Sequence of chain 60.H:
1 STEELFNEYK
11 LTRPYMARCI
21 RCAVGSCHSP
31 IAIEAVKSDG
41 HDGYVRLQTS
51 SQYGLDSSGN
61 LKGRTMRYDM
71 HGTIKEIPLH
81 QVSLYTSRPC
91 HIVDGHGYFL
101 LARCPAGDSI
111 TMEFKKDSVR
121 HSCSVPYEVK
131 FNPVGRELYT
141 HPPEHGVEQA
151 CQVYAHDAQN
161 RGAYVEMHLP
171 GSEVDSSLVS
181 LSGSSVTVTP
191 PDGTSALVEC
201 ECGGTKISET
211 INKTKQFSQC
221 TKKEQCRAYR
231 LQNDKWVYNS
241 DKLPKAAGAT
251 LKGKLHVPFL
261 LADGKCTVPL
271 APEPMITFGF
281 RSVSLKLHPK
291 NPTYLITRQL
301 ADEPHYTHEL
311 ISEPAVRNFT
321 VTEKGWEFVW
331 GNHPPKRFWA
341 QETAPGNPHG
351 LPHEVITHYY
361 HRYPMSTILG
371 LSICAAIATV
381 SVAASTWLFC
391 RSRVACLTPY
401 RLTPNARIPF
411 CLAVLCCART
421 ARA

The protein below binds the small molecule below.
Small molecule (SMILES): CC(=O)N[C@@H]1[C@@H](O)[C@H](O)[C@@H](CO)O[C@H]1O

Binding-site contacts:
Ligand atom N2 contacts residue ILE211 of chain 60.H at 4.5 Å.
Ligand atom N2 contacts residue ASN212 of chain 60.H at 2.9 Å (h-bond).
Ligand atom O6 contacts residue ASN212 of chain 60.H at 4.3 Å.
Ligand atom C1 contacts residue ASN212 of chain 60.H at 1.4 Å.
Ligand atom C4 contacts residue ASN212 of chain 60.H at 4.2 Å.
Ligand atom O5 contacts residue ASN212 of chain 60.H at 2.4 Å (h-bond).
Ligand atom C1 contacts residue ILE211 of chain 60.H at 4.3 Å (hydrophobic).
Ligand atom C7 contacts residue ASN212 of chain 60.H at 4.0 Å.
Ligand atom C5 contacts residue ASN212 of chain 60.H at 3.7 Å.
Ligand atom C3 contacts residue ASN212 of chain 60.H at 3.8 Å.
Ligand atom C2 contacts residue ASN212 of chain 60.H at 2.5 Å.